Binding-site contacts:
Ligand atom N2 contacts residue GLN210 of chain 1.A at 3.2 Å (h-bond).
Ligand atom C2 contacts residue TYR205 of chain 1.A at 4.1 Å (hydrophobic).
Ligand atom N1 contacts residue TYR205 of chain 1.A at 3.9 Å.
Ligand atom C5 contacts residue TYR205 of chain 1.A at 4.4 Å (hydrophobic).
Ligand atom N2 contacts residue SER235 of chain 1.A at 3.1 Å (h-bond).
Ligand atom N1 contacts residue SER235 of chain 1.A at 3.1 Å (h-bond).
Ligand atom C7 contacts residue ARG163 of chain 1.A at 3.8 Å.
Ligand atom O1 contacts residue TYR205 of chain 1.A at 4.1 Å.
Ligand atom C6 contacts residue ARG163 of chain 1.A at 3.8 Å.
Ligand atom N2 contacts residue TYR205 of chain 1.A at 3.8 Å.
Ligand atom C5 contacts residue ARG95 of chain 1.A at 4.4 Å.
Ligand atom N1 contacts residue GLN210 of chain 1.A at 4.5 Å.
Ligand atom N3 contacts residue SER235 of chain 1.A at 4.4 Å.
Ligand atom N3 contacts residue TYR205 of chain 1.A at 3.8 Å.
Ligand atom C4 contacts residue TYR205 of chain 1.A at 4.1 Å (hydrophobic).
Ligand atom N3 contacts residue TYR252 of chain 1.A at 4.4 Å.
Ligand atom C7 contacts residue TYR205 of chain 1.A at 4.5 Å (hydrophobic).
Ligand atom N3 contacts residue GLN210 of chain 1.A at 3.2 Å (h-bond).
Ligand atom N2 contacts residue TYR252 of chain 1.A at 4.1 Å.
Ligand atom C3 contacts residue TYR205 of chain 1.A at 4.1 Å (hydrophobic).

Sequence of chain 1.A:
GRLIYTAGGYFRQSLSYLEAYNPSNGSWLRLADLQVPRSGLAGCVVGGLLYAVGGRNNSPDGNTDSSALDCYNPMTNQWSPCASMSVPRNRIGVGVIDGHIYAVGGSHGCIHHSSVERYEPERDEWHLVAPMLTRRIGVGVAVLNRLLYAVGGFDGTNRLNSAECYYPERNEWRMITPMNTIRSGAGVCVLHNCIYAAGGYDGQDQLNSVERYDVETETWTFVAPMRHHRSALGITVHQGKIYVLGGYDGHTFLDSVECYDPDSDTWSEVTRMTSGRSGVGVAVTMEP

The small molecule below binds the protein below.
Small molecule (SMILES): COc1cccc2nn[nH]c12